The small molecule below binds the protein below.
Small molecule (SMILES): O=C(O)[C@@H]1O[C@H](O[C@H]2[C@@H](OS(=O)(=O)O)O[C@@H](O)[C@H](NS(=O)(=O)O)[C@H]2O)[C@@H](OS(=O)(=O)O)[C@H](O)[C@@H]1O

Binding-site contacts:
Ligand atom C3 contacts residue ARG157 of chain 5.H at 3.7 Å.
Ligand atom O4 contacts residue LYS156 of chain 5.H at 3.5 Å.
Ligand atom O5 contacts residue HIS155 of chain 5.H at 3.6 Å.
Ligand atom O6B contacts residue HIS155 of chain 5.H at 3.3 Å (h-bond).
Ligand atom C5 contacts residue LEU62 of chain 5.H at 3.8 Å (hydrophobic).
Ligand atom C4 contacts residue LYS156 of chain 5.H at 4.0 Å.
Ligand atom O3 contacts residue ALA158 of chain 5.H at 3.0 Å (h-bond).
Ligand atom C6 contacts residue SER93 of chain 5.H at 4.0 Å.
Ligand atom O3 contacts residue LYS156 of chain 5.H at 3.0 Å.
Ligand atom OAF contacts residue THR4 of chain 5.H at 2.9 Å (h-bond).
Ligand atom OBI contacts residue LYS156 of chain 5.H at 4.0 Å.
Ligand atom SAG contacts residue ARG157 of chain 5.H at 3.6 Å (salt-bridge).
Ligand atom O6A contacts residue LEU62 of chain 5.H at 3.4 Å.
Ligand atom O5B contacts residue LYS156 of chain 5.H at 3.3 Å.
Ligand atom OAH contacts residue LEU2 of chain 5.H at 2.8 Å (h-bond).
Ligand atom O4 contacts residue SER93 of chain 5.H at 3.0 Å (h-bond).
Ligand atom C2 contacts residue ALA158 of chain 5.H at 3.7 Å (hydrophobic).
Ligand atom OAF contacts residue ARG157 of chain 5.H at 2.8 Å (salt-bridge).
Ligand atom O6A contacts residue HIS155 of chain 5.H at 3.8 Å.
Ligand atom O6B contacts residue HIS94 of chain 5.H at 4.0 Å.
Ligand atom C6 contacts residue HIS94 of chain 5.H at 3.9 Å.
Ligand atom O6A contacts residue HIS94 of chain 5.H at 3.2 Å (h-bond).
Ligand atom O6A contacts residue SER93 of chain 5.H at 3.2 Å.
Ligand atom C6 contacts residue HIS155 of chain 5.H at 3.4 Å.
Ligand atom O5 contacts residue LYS156 of chain 5.H at 3.4 Å.
Ligand atom C3 contacts residue ALA158 of chain 5.H at 4.0 Å (hydrophobic).
Ligand atom SAG contacts residue THR4 of chain 5.H at 3.9 Å.
Ligand atom O6B contacts residue LYS156 of chain 5.H at 3.3 Å.
Ligand atom C3 contacts residue LYS156 of chain 5.H at 4.0 Å.
Ligand atom OAH contacts residue THR4 of chain 5.H at 3.7 Å.
Ligand atom C6 contacts residue LEU62 of chain 5.H at 3.5 Å (hydrophobic).
Ligand atom O6B contacts residue LEU62 of chain 5.H at 4.0 Å.
Ligand atom O5 contacts residue ARG157 of chain 5.H at 3.8 Å.
Ligand atom OAH contacts residue ASP3 of chain 5.H at 4.0 Å.
Ligand atom OAF contacts residue ALA158 of chain 5.H at 3.3 Å.
Ligand atom O3 contacts residue ARG157 of chain 5.H at 3.3 Å (salt-bridge).
Ligand atom C5 contacts residue HIS155 of chain 5.H at 4.0 Å.
Ligand atom O6B contacts residue ARG157 of chain 5.H at 3.3 Å (salt-bridge).
Ligand atom OAH contacts residue ARG157 of chain 5.H at 3.1 Å (salt-bridge).
Ligand atom O4 contacts residue HIS155 of chain 5.H at 3.5 Å (h-bond).

Sequence of chain 5.H:
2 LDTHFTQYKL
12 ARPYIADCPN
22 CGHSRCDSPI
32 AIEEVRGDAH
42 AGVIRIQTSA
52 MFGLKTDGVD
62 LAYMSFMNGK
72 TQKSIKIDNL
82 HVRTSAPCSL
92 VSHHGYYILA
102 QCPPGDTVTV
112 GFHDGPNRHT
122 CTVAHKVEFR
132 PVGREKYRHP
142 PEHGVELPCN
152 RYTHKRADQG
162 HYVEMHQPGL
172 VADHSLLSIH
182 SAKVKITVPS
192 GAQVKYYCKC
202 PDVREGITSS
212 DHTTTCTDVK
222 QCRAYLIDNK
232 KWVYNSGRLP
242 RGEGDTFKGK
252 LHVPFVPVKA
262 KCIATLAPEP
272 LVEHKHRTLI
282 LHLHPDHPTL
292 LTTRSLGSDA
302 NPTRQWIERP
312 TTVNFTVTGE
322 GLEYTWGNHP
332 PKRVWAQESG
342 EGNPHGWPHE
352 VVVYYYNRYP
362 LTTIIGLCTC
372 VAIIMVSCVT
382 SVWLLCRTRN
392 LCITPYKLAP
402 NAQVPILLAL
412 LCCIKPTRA